Sequence of chain 1.B:
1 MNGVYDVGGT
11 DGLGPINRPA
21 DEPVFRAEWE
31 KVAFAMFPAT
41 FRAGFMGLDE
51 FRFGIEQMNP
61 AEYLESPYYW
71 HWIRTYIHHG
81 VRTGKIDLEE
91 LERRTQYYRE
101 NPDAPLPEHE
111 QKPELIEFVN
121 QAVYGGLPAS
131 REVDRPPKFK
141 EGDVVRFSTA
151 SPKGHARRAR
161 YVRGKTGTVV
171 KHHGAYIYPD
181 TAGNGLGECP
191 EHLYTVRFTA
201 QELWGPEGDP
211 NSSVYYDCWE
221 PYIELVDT

Binding-site contacts:
Ligand atom C1 contacts residue PHE37 of chain 1.B at 4.2 Å (hydrophobic).
Ligand atom B12 contacts residue ARG52 of chain 1.B at 3.5 Å.
Ligand atom C6 contacts residue GLN88 of chain 1.A at 4.4 Å.
Ligand atom C2 contacts residue PHE51 of chain 1.B at 4.2 Å (hydrophobic).
Ligand atom C1 contacts residue LEU48 of chain 1.B at 3.9 Å (hydrophobic).
Ligand atom O15 contacts residue ARG52 of chain 1.B at 2.8 Å (salt-bridge).
Ligand atom C1 contacts residue GLN88 of chain 1.A at 3.8 Å.
Ligand atom C6 contacts residue TRP72 of chain 1.B at 4.5 Å (hydrophobic).
Ligand atom C9 contacts residue ARG52 of chain 1.B at 3.5 Å.
Ligand atom O15 contacts residue ARG166 of chain 1.A at 3.5 Å (salt-bridge).
Ligand atom O15 contacts residue CYS112 of chain 1.A at 1.5 Å (h-bond).
Ligand atom C2 contacts residue TRP115 of chain 1.A at 4.5 Å (hydrophobic).
Ligand atom B12 contacts residue CYS112 of chain 1.A at 2.6 Å.
Ligand atom O16 contacts residue CYS112 of chain 1.A at 2.8 Å (h-bond).
Ligand atom C9 contacts residue LEU48 of chain 1.B at 4.2 Å (hydrophobic).
Ligand atom O15 contacts residue CO1 of chain 1.D at 2.9 Å.
Ligand atom O15 contacts residue SER111 of chain 1.A at 4.4 Å.
Ligand atom C2 contacts residue LEU48 of chain 1.B at 4.1 Å (hydrophobic).
Ligand atom C9 contacts residue GLN88 of chain 1.A at 4.4 Å.
Ligand atom O15 contacts residue GLN88 of chain 1.A at 4.1 Å.
Ligand atom B12 contacts residue GLN88 of chain 1.A at 4.4 Å.
Ligand atom C2 contacts residue TRP72 of chain 1.B at 4.0 Å (hydrophobic).
Ligand atom O16 contacts residue CO1 of chain 1.D at 2.2 Å.
Ligand atom B12 contacts residue SER111 of chain 1.A at 4.0 Å.
Ligand atom O15 contacts residue CSD110 of chain 1.A at 3.2 Å (h-bond).
Ligand atom B12 contacts residue CSD110 of chain 1.A at 2.9 Å.
Ligand atom C9 contacts residue CYS112 of chain 1.A at 4.1 Å (hydrophobic).
Ligand atom C1 contacts residue TRP115 of chain 1.A at 3.9 Å (hydrophobic).
Ligand atom O16 contacts residue SER111 of chain 1.A at 2.6 Å (h-bond).
Ligand atom B12 contacts residue CO1 of chain 1.D at 3.0 Å.
Ligand atom C6 contacts residue SER111 of chain 1.A at 4.5 Å.
Ligand atom O16 contacts residue CSD110 of chain 1.A at 2.8 Å (h-bond).
Ligand atom C9 contacts residue CSD110 of chain 1.A at 3.5 Å.

Sequence of chain 1.A:
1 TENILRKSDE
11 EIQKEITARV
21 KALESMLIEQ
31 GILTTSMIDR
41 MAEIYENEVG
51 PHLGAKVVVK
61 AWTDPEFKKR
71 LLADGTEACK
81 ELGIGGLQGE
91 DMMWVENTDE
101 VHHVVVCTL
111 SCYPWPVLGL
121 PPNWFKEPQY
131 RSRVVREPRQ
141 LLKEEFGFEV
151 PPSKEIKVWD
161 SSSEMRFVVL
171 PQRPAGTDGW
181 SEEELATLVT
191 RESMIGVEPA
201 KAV

The small molecule below binds the protein below.
Small molecule (SMILES): CCCCB(O)O